Sequence of chain 3.A:
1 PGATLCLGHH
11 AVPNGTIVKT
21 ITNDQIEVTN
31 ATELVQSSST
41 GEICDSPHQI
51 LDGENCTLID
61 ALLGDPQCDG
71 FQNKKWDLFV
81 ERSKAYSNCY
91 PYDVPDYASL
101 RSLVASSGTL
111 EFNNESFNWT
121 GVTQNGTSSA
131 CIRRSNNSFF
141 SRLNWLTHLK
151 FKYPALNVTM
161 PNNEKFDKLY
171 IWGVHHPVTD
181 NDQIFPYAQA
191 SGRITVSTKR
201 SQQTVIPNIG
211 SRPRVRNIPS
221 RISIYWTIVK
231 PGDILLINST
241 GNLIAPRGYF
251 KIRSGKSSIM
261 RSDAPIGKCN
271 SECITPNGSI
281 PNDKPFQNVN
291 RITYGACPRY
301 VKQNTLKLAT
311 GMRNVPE

Binding-site contacts:
Ligand atom O5 contacts residue ASN277 of chain 3.A at 2.4 Å (h-bond).
Ligand atom C3 contacts residue ASN277 of chain 3.A at 3.9 Å.
Ligand atom C1 contacts residue ASN277 of chain 3.A at 1.4 Å.
Ligand atom C2 contacts residue ASN277 of chain 3.A at 2.5 Å.
Ligand atom O7 contacts residue ASN277 of chain 3.A at 3.1 Å (h-bond).
Ligand atom C5 contacts residue ASN290 of chain 3.A at 3.8 Å.
Ligand atom N2 contacts residue ASN277 of chain 3.A at 3.0 Å (h-bond).
Ligand atom C5 contacts residue ASN277 of chain 3.A at 3.6 Å.
Ligand atom N2 contacts residue VAL289 of chain 3.A at 3.7 Å.
Ligand atom O5 contacts residue ASN290 of chain 3.A at 3.9 Å.
Ligand atom C8 contacts residue ASN277 of chain 3.A at 4.4 Å.
Ligand atom C6 contacts residue GLU69 of chain 3.B at 4.0 Å.
Ligand atom C8 contacts residue SER37 of chain 3.A at 3.5 Å.
Ligand atom C5 contacts residue VAL289 of chain 3.A at 4.4 Å (hydrophobic).
Ligand atom C8 contacts residue VAL289 of chain 3.A at 4.1 Å (hydrophobic).
Ligand atom C2 contacts residue VAL289 of chain 3.A at 4.1 Å (hydrophobic).
Ligand atom C7 contacts residue ASN277 of chain 3.A at 3.2 Å.
Ligand atom C7 contacts residue VAL289 of chain 3.A at 4.4 Å (hydrophobic).
Ligand atom C4 contacts residue ASN277 of chain 3.A at 4.3 Å.
Ligand atom C3 contacts residue VAL289 of chain 3.A at 4.2 Å (hydrophobic).
Ligand atom C1 contacts residue VAL289 of chain 3.A at 3.8 Å (hydrophobic).
Ligand atom C8 contacts residue GLU69 of chain 3.B at 4.2 Å.
Ligand atom C1 contacts residue ASN290 of chain 3.A at 4.2 Å.
Ligand atom C6 contacts residue ASN290 of chain 3.A at 3.8 Å.

Sequence of chain 3.B:
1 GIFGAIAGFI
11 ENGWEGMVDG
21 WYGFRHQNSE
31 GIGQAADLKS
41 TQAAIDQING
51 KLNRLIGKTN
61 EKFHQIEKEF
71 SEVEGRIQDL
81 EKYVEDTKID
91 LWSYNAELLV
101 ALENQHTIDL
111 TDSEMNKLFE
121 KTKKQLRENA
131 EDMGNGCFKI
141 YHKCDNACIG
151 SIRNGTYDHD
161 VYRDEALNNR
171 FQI

This small molecule binds to this protein.
Small molecule (SMILES): CC(=O)N[C@H]1[C@H](O[C@H]2[C@H](O)[C@@H](NC(C)=O)CO[C@@H]2CO)O[C@H](CO)[C@@H](O)[C@@H]1O